Sequence of chain 1.A:
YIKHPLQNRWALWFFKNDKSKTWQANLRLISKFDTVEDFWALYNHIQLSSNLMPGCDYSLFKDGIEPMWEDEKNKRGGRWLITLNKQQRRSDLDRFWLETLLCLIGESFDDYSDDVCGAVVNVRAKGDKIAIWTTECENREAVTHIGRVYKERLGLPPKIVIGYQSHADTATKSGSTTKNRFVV

This small molecule binds to this protein.
Small molecule (SMILES): C[n+]1cn([C@@H]2O[C@H](CO[P](=O)(O)O[P](=O)(O)OP(=O)(O)O)[C@@H](O)[C@H]2O)c2nc(N)[nH]c(=O)c21

Binding-site contacts:
Ligand atom O6 contacts residue TRP31 of chain 1.A at 3.8 Å.
Ligand atom N2 contacts residue GLU78 of chain 1.A at 2.6 Å (salt-bridge).
Ligand atom CM7 contacts residue TRP77 of chain 1.A at 3.7 Å (hydrophobic).
Ligand atom O2B contacts residue LYS137 of chain 1.A at 2.7 Å (salt-bridge).
Ligand atom PB contacts residue LYS137 of chain 1.A at 3.6 Å.
Ligand atom O3A contacts residue LYS137 of chain 1.A at 3.3 Å (salt-bridge).
Ligand atom C4 contacts residue TRP77 of chain 1.A at 3.7 Å (hydrophobic).
Ligand atom O2B contacts residue ARG132 of chain 1.A at 3.3 Å (salt-bridge).
Ligand atom C1' contacts residue TRP31 of chain 1.A at 3.4 Å (hydrophobic).
Ligand atom N7 contacts residue TRP31 of chain 1.A at 3.6 Å.
Ligand atom O6 contacts residue TRP77 of chain 1.A at 2.7 Å (h-bond).
Ligand atom C5 contacts residue TRP77 of chain 1.A at 3.6 Å (hydrophobic).
Ligand atom N9 contacts residue TRP77 of chain 1.A at 3.9 Å.
Ligand atom O1C contacts residue LYS181 of chain 1.A at 3.2 Å (salt-bridge).
Ligand atom N1 contacts residue TRP31 of chain 1.A at 3.6 Å.
Ligand atom C2 contacts residue TRP77 of chain 1.A at 3.8 Å (hydrophobic).
Ligand atom N1 contacts residue TRP77 of chain 1.A at 3.5 Å.
Ligand atom C6 contacts residue TRP77 of chain 1.A at 3.4 Å (hydrophobic).
Ligand atom N9 contacts residue TRP31 of chain 1.A at 3.4 Å (h-bond).
Ligand atom N3 contacts residue TRP77 of chain 1.A at 3.8 Å.
Ligand atom C8 contacts residue TRP77 of chain 1.A at 3.8 Å (hydrophobic).
Ligand atom O2A contacts residue ARG132 of chain 1.A at 2.6 Å (salt-bridge).
Ligand atom C6 contacts residue GLU78 of chain 1.A at 3.8 Å.
Ligand atom N3 contacts residue TRP31 of chain 1.A at 3.5 Å.
Ligand atom C5 contacts residue TRP31 of chain 1.A at 3.6 Å (hydrophobic).
Ligand atom O1B contacts residue ARG132 of chain 1.A at 2.9 Å (salt-bridge).
Ligand atom N1 contacts residue GLU78 of chain 1.A at 2.9 Å (salt-bridge).
Ligand atom CM7 contacts residue TRP31 of chain 1.A at 3.8 Å (hydrophobic).
Ligand atom O6 contacts residue GLU78 of chain 1.A at 3.7 Å.
Ligand atom PB contacts residue ARG132 of chain 1.A at 3.7 Å.
Ligand atom C8 contacts residue TRP31 of chain 1.A at 3.6 Å (hydrophobic).
Ligand atom O6 contacts residue MET76 of chain 1.A at 3.2 Å.
Ligand atom N7 contacts residue TRP77 of chain 1.A at 3.5 Å.
Ligand atom O3C contacts residue LYS137 of chain 1.A at 3.1 Å (salt-bridge).
Ligand atom PA contacts residue ARG132 of chain 1.A at 3.9 Å.
Ligand atom O4' contacts residue TRP31 of chain 1.A at 3.2 Å.
Ligand atom C6 contacts residue TRP31 of chain 1.A at 3.6 Å (hydrophobic).
Ligand atom C2 contacts residue GLU78 of chain 1.A at 3.4 Å.
Ligand atom C4 contacts residue TRP31 of chain 1.A at 3.5 Å (hydrophobic).
Ligand atom C2 contacts residue TRP31 of chain 1.A at 3.7 Å (hydrophobic).